Binding-site contacts:
Ligand atom C7 contacts residue GLU278 of chain 1.K at 4.1 Å.
Ligand atom C8 contacts residue LYS555 of chain 1.I at 3.6 Å.
Ligand atom O7 contacts residue GLU278 of chain 1.K at 3.2 Å.
Ligand atom O5 contacts residue ASN279 of chain 1.K at 2.4 Å (h-bond).
Ligand atom C7 contacts residue LYS555 of chain 1.I at 4.4 Å.
Ligand atom N2 contacts residue ASN279 of chain 1.K at 2.9 Å (h-bond).
Ligand atom C1 contacts residue ASN279 of chain 1.K at 1.4 Å.
Ligand atom C5 contacts residue ASN279 of chain 1.K at 3.6 Å.
Ligand atom C2 contacts residue ASN279 of chain 1.K at 2.5 Å.
Ligand atom N2 contacts residue LYS555 of chain 1.I at 3.9 Å.
Ligand atom C8 contacts residue GLU278 of chain 1.K at 4.0 Å.
Ligand atom C4 contacts residue ASN279 of chain 1.K at 4.3 Å.
Ligand atom C3 contacts residue ASN279 of chain 1.K at 3.8 Å.
Ligand atom C8 contacts residue ASN553 of chain 1.I at 4.5 Å.
Ligand atom C7 contacts residue ASN279 of chain 1.K at 3.1 Å.
Ligand atom C8 contacts residue ASN279 of chain 1.K at 3.8 Å.
Ligand atom O7 contacts residue ASN279 of chain 1.K at 3.0 Å (h-bond).

Sequence of chain 1.K:
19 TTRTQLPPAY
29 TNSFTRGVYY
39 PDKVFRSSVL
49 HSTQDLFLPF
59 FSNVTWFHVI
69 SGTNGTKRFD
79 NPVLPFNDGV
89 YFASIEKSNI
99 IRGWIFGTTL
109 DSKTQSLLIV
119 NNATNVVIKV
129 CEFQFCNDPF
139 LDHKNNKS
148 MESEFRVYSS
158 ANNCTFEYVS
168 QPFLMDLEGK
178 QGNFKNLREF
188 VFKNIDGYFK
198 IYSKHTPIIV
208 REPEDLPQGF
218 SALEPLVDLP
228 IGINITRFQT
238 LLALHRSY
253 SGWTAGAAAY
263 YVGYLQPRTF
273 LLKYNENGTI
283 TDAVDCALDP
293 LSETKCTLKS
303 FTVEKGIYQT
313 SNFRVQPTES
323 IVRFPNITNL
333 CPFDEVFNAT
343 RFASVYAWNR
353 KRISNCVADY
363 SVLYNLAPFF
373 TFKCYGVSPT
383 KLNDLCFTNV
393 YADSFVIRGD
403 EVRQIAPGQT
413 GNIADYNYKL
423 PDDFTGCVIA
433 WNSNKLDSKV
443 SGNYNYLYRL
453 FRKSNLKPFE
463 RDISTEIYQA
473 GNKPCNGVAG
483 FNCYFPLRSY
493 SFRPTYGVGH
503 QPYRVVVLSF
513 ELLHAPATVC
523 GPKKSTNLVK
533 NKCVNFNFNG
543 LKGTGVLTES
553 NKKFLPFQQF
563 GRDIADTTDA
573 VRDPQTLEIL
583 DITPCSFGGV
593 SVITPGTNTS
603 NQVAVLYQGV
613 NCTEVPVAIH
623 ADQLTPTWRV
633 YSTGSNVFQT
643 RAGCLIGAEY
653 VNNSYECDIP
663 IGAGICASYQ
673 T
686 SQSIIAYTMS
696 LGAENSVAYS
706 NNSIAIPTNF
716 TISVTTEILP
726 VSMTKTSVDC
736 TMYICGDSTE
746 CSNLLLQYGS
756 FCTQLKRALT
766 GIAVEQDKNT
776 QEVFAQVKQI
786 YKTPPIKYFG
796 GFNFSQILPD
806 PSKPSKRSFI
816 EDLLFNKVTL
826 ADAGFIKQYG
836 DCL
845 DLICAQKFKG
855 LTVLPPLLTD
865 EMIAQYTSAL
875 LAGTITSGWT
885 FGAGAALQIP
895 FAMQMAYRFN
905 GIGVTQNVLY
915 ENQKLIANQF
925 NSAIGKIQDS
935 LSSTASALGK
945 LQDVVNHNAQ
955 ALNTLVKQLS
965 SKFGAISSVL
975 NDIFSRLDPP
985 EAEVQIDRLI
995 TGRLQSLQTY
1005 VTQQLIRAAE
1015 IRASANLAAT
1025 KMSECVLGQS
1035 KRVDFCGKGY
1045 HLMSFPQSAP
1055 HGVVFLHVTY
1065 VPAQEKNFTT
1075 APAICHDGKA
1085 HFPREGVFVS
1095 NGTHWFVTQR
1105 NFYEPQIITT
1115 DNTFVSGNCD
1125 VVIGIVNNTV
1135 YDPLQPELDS

A small-molecule ligand and the protein it binds are described below.
Small molecule (SMILES): CC(=O)N[C@H]1[C@H](O[C@H]2[C@H](O)[C@@H](NC(C)=O)CO[C@@H]2CO)O[C@H](CO)[C@@H](O)[C@@H]1O

Sequence of chain 1.I:
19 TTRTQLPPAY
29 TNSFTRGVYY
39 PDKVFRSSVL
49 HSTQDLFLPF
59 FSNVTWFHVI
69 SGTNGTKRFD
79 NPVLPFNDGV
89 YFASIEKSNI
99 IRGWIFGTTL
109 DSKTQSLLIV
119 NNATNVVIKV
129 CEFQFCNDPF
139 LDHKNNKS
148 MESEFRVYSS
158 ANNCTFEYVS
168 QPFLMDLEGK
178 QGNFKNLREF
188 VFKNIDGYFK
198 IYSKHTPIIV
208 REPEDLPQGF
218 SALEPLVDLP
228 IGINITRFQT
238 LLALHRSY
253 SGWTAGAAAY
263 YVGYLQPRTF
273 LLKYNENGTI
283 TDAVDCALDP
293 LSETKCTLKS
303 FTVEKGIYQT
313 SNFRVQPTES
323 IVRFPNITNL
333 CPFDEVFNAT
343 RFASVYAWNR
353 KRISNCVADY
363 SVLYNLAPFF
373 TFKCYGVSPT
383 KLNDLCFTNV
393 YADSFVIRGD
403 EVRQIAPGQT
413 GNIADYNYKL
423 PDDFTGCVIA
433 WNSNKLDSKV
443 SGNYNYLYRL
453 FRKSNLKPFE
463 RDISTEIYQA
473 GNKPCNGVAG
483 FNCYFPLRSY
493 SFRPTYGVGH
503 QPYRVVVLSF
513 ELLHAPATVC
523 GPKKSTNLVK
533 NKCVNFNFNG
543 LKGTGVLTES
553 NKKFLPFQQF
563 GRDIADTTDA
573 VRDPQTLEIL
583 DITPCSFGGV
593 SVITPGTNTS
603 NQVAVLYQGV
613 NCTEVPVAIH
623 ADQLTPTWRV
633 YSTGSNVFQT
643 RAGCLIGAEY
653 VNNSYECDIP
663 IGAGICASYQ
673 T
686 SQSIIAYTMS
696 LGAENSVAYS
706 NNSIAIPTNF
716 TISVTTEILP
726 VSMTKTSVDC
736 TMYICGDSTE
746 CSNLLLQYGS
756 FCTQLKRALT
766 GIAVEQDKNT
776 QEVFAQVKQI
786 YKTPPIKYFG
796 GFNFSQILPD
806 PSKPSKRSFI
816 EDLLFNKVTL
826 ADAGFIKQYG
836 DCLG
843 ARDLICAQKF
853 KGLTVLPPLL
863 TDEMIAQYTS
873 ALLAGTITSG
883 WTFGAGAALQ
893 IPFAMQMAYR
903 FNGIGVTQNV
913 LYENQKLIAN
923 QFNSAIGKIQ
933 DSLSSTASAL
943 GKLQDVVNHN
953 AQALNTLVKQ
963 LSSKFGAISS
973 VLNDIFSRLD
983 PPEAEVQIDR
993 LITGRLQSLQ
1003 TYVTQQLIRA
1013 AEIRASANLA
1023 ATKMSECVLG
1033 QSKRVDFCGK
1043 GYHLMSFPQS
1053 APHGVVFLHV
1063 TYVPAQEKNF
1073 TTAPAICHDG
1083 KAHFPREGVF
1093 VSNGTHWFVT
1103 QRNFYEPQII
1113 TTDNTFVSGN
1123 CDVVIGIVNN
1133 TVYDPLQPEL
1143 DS